This small molecule binds to this protein.
Small molecule (SMILES): CC(=O)N[C@@H]1[C@@H](O)[C@H](O)[C@@H](CO)O[C@H]1O

Binding-site contacts:
Ligand atom O5 contacts residue ASN83 of chain 1.B at 2.3 Å (h-bond).
Ligand atom C8 contacts residue ASN83 of chain 1.B at 4.3 Å.
Ligand atom C2 contacts residue ASN83 of chain 1.B at 2.5 Å.
Ligand atom C3 contacts residue ASN83 of chain 1.B at 3.8 Å.
Ligand atom C6 contacts residue HIS122 of chain 1.B at 4.0 Å.
Ligand atom O7 contacts residue ASN83 of chain 1.B at 4.4 Å.
Ligand atom N2 contacts residue ASN83 of chain 1.B at 3.0 Å (h-bond).
Ligand atom C5 contacts residue ASN83 of chain 1.B at 3.6 Å.
Ligand atom C4 contacts residue ASN83 of chain 1.B at 4.2 Å.
Ligand atom C7 contacts residue ASN83 of chain 1.B at 3.8 Å.
Ligand atom C1 contacts residue HIS122 of chain 1.B at 3.8 Å.
Ligand atom O6 contacts residue HIS122 of chain 1.B at 3.6 Å.
Ligand atom C1 contacts residue ASN83 of chain 1.B at 1.4 Å.
Ligand atom C5 contacts residue HIS122 of chain 1.B at 3.9 Å.
Ligand atom O5 contacts residue HIS122 of chain 1.B at 3.2 Å.
Ligand atom C8 contacts residue LEU82 of chain 1.B at 4.2 Å (hydrophobic).

Sequence of chain 1.B:
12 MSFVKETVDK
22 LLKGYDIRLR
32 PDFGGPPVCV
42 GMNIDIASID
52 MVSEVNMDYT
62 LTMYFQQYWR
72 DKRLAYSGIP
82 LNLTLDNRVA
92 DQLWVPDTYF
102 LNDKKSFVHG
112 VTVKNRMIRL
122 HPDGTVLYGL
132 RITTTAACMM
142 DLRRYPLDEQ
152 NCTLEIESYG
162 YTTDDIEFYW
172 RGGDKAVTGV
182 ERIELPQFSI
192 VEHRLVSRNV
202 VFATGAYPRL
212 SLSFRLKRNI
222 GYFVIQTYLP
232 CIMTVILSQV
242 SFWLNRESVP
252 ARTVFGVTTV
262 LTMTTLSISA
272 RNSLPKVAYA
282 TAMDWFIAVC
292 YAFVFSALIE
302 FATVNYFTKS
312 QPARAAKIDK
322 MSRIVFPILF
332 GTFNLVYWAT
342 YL